Binding-site contacts:
Ligand atom O contacts residue SER51 of chain 1.T at 3.1 Å (h-bond).
Ligand atom C contacts residue THR47 of chain 1.S at 3.4 Å.
Ligand atom CA contacts residue THR28 of chain 1.T at 3.4 Å.
Ligand atom O contacts residue ARG24 of chain 1.T at 3.6 Å.
Ligand atom CZ2 contacts residue ALA44 of chain 1.S at 3.9 Å (hydrophobic).
Ligand atom CZ3 contacts residue GLY21 of chain 1.S at 3.6 Å.
Ligand atom CA contacts residue GLY25 of chain 1.T at 3.5 Å.
Ligand atom CE2 contacts residue GLN45 of chain 1.S at 4.0 Å.
Ligand atom CH2 contacts residue GLY21 of chain 1.S at 3.4 Å.
Ligand atom C contacts residue THR50 of chain 1.S at 3.9 Å.
Ligand atom N contacts residue GLY25 of chain 1.T at 2.8 Å (h-bond).
Ligand atom N contacts residue THR23 of chain 1.T at 2.9 Å (h-bond).
Ligand atom CG contacts residue SER51 of chain 1.T at 3.9 Å.
Ligand atom OXT contacts residue HIS49 of chain 1.S at 3.8 Å.
Ligand atom CD1 contacts residue GLN45 of chain 1.S at 3.6 Å.
Ligand atom CE2 contacts residue THR50 of chain 1.S at 4.0 Å.
Ligand atom O contacts residue GLY25 of chain 1.T at 2.9 Å (h-bond).
Ligand atom CA contacts residue HIS31 of chain 1.S at 3.9 Å.
Ligand atom CA contacts residue THR23 of chain 1.T at 3.8 Å.
Ligand atom OXT contacts residue HIS31 of chain 1.S at 3.8 Å.
Ligand atom N contacts residue ASP27 of chain 1.T at 3.1 Å (salt-bridge).
Ligand atom OXT contacts residue THR47 of chain 1.S at 2.5 Å (h-bond).
Ligand atom N contacts residue THR28 of chain 1.T at 3.0 Å (h-bond).
Ligand atom N contacts residue ARG24 of chain 1.T at 3.9 Å.
Ligand atom CB contacts residue THR28 of chain 1.T at 3.6 Å.
Ligand atom CE3 contacts residue HIS31 of chain 1.S at 3.9 Å.
Ligand atom CE2 contacts residue ALA44 of chain 1.S at 3.9 Å (hydrophobic).
Ligand atom CB contacts residue THR23 of chain 1.T at 3.8 Å.
Ligand atom NE1 contacts residue ALA44 of chain 1.S at 3.7 Å.
Ligand atom CB contacts residue SER51 of chain 1.T at 3.5 Å.
Ligand atom CZ2 contacts residue ILE53 of chain 1.S at 3.9 Å (hydrophobic).
Ligand atom OXT contacts residue THR50 of chain 1.S at 2.9 Å (h-bond).
Ligand atom CD1 contacts residue THR47 of chain 1.S at 3.8 Å.
Ligand atom NE1 contacts residue GLN45 of chain 1.S at 2.9 Å (h-bond).
Ligand atom CE3 contacts residue HIS32 of chain 1.S at 3.9 Å.
Ligand atom CD1 contacts residue SER51 of chain 1.T at 3.6 Å.
Ligand atom CZ2 contacts residue THR50 of chain 1.S at 3.9 Å.
Ligand atom C contacts residue SER51 of chain 1.T at 3.7 Å.
Ligand atom C contacts residue GLY25 of chain 1.T at 3.5 Å.
Ligand atom O contacts residue THR47 of chain 1.S at 3.5 Å (h-bond).

Sequence of chain 1.T:
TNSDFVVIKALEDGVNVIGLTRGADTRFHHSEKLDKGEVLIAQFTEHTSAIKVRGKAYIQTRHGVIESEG

A protein and the small-molecule ligand that binds it are described below.
Small molecule (SMILES): N[C@@H](Cc1c[nH]c2ccccc12)C(=O)O

Sequence of chain 1.S:
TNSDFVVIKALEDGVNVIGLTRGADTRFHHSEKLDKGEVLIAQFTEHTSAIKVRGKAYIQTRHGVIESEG